A small-molecule ligand and the protein it binds are described below.
Small molecule (SMILES): Cc1ccc(C2CC2)c(-c2ccc3c(c2C)CCCO3)c1[C@H](OC1CC1)C(=O)O

Binding-site contacts:
Ligand atom C25 contacts residue THR145 of chain 1.B at 3.5 Å.
Ligand atom C21 contacts residue THR146 of chain 1.B at 3.9 Å.
Ligand atom O20 contacts residue HIS192 of chain 1.D at 3.5 Å.
Ligand atom C19 contacts residue THR195 of chain 1.D at 3.4 Å.
Ligand atom O07 contacts residue ALA150 of chain 1.B at 3.4 Å.
Ligand atom C17 contacts residue GLU191 of chain 1.D at 3.5 Å.
Ligand atom C26 contacts residue TYR8 of chain 1.A at 3.6 Å (hydrophobic).
Ligand atom C08 contacts residue TRP153 of chain 1.B at 3.7 Å (hydrophobic).
Ligand atom C21 contacts residue THR195 of chain 1.D at 3.7 Å.
Ligand atom C29 contacts residue GLN116 of chain 1.B at 3.3 Å.
Ligand atom O20 contacts residue THR195 of chain 1.D at 3.3 Å (h-bond).
Ligand atom O23 contacts residue GLU191 of chain 1.D at 3.5 Å (salt-bridge).
Ligand atom O23 contacts residue HIS192 of chain 1.D at 2.9 Å (h-bond).
Ligand atom C25 contacts residue THR146 of chain 1.B at 3.6 Å.
Ligand atom O23 contacts residue ALA190 of chain 1.D at 3.7 Å.
Ligand atom C21 contacts residue GLN116 of chain 1.B at 3.7 Å.
Ligand atom C09 contacts residue MET199 of chain 1.D at 3.5 Å (hydrophobic).
Ligand atom C11 contacts residue THR146 of chain 1.B at 3.7 Å.
Ligand atom O22 contacts residue ALA190 of chain 1.D at 3.6 Å.
Ligand atom C19 contacts residue HIS192 of chain 1.D at 3.8 Å.
Ligand atom C27 contacts residue LYS48 of chain 1.A at 3.5 Å.
Ligand atom C26 contacts residue TRP17 of chain 1.A at 3.8 Å (hydrophobic).
Ligand atom O07 contacts residue LEU123 of chain 1.B at 3.7 Å.
Ligand atom C18 contacts residue THR195 of chain 1.D at 3.6 Å.
Ligand atom O23 contacts residue THR195 of chain 1.D at 2.6 Å (h-bond).
Ligand atom C28 contacts residue THR195 of chain 1.D at 3.2 Å.
Ligand atom C19 contacts residue GLU191 of chain 1.D at 3.6 Å.
Ligand atom C25 contacts residue ALA149 of chain 1.B at 3.5 Å (hydrophobic).
Ligand atom C12 contacts residue THR146 of chain 1.B at 3.7 Å.
Ligand atom C29 contacts residue TYR120 of chain 1.B at 3.6 Å (hydrophobic).
Ligand atom C17 contacts residue HIS192 of chain 1.D at 3.5 Å.
Ligand atom C05 contacts residue ALA150 of chain 1.B at 3.6 Å (hydrophobic).
Ligand atom C04 contacts residue THR146 of chain 1.B at 3.5 Å.
Ligand atom C14 contacts residue TRP17 of chain 1.A at 3.3 Å (hydrophobic).
Ligand atom C05 contacts residue THR146 of chain 1.B at 3.8 Å.
Ligand atom C24 contacts residue ALA149 of chain 1.B at 3.8 Å (hydrophobic).
Ligand atom C13 contacts residue TRP17 of chain 1.A at 3.4 Å (hydrophobic).
Ligand atom C29 contacts residue THR195 of chain 1.D at 3.5 Å.
Ligand atom O22 contacts residue GLU191 of chain 1.D at 2.8 Å (salt-bridge).
Ligand atom C27 contacts residue GLN189 of chain 1.D at 3.8 Å.

Sequence of chain 1.A:
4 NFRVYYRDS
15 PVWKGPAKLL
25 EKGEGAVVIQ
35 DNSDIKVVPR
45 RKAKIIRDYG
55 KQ

Sequence of chain 1.D:
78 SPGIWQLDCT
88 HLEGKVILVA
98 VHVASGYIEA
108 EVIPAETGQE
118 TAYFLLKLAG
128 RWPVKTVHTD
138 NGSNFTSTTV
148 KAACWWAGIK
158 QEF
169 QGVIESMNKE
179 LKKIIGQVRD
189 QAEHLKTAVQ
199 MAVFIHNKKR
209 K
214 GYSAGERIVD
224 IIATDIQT

Sequence of chain 1.B:
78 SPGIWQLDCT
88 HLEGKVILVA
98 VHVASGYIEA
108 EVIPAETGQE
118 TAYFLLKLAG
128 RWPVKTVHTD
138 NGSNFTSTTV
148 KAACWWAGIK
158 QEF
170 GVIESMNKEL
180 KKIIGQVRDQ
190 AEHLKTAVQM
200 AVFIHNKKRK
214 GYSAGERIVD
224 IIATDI